Sequence of chain 1.C:
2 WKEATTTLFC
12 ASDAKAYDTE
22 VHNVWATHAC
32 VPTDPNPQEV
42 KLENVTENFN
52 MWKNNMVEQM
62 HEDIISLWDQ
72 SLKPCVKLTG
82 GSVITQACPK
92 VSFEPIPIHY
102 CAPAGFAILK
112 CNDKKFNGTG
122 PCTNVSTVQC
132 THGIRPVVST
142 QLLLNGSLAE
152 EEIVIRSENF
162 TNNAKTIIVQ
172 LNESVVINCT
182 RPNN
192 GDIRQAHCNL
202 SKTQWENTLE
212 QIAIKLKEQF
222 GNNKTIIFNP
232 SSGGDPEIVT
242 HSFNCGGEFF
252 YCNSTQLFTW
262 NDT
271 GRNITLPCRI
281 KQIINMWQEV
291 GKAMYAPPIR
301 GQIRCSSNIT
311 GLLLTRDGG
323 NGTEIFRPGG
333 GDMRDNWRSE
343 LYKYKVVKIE

Binding-site contacts:
Ligand atom C8 contacts residue SER307 of chain 1.C at 4.2 Å.
Ligand atom O7 contacts residue VAL138 of chain 1.C at 3.8 Å.
Ligand atom O3 contacts residue ASN245 of chain 1.C at 4.5 Å.
Ligand atom N2 contacts residue ASN146 of chain 1.C at 2.9 Å (h-bond).
Ligand atom N2 contacts residue SER307 of chain 1.C at 3.0 Å (h-bond).
Ligand atom O6 contacts residue ARG136 of chain 1.C at 3.8 Å.
Ligand atom O4 contacts residue CYS305 of chain 1.C at 3.4 Å.
Ligand atom O7 contacts residue ASN245 of chain 1.C at 3.9 Å.
Ligand atom C5 contacts residue GLU95 of chain 1.C at 4.2 Å.
Ligand atom C8 contacts residue ASN245 of chain 1.C at 3.7 Å.
Ligand atom C8 contacts residue LEU145 of chain 1.C at 3.8 Å (hydrophobic).
Ligand atom C7 contacts residue ASN245 of chain 1.C at 4.0 Å.
Ligand atom C8 contacts residue VAL138 of chain 1.C at 3.6 Å (hydrophobic).
Ligand atom C7 contacts residue VAL138 of chain 1.C at 3.9 Å (hydrophobic).
Ligand atom O6 contacts residue GLU95 of chain 1.C at 3.1 Å (salt-bridge).
Ligand atom C3 contacts residue SER306 of chain 1.C at 4.5 Å.
Ligand atom C5 contacts residue ASN146 of chain 1.C at 3.6 Å.
Ligand atom C2 contacts residue SER307 of chain 1.C at 3.7 Å.
Ligand atom C4 contacts residue CYS305 of chain 1.C at 4.1 Å (hydrophobic).
Ligand atom C1 contacts residue ASN146 of chain 1.C at 1.4 Å.
Ligand atom C5 contacts residue SER306 of chain 1.C at 3.9 Å.
Ligand atom C4 contacts residue ASN146 of chain 1.C at 4.1 Å.
Ligand atom C3 contacts residue SER307 of chain 1.C at 3.9 Å.
Ligand atom O4 contacts residue GLU95 of chain 1.C at 3.0 Å (salt-bridge).
Ligand atom C1 contacts residue SER307 of chain 1.C at 3.7 Å.
Ligand atom O7 contacts residue ASN146 of chain 1.C at 3.8 Å.
Ligand atom C3 contacts residue ASN146 of chain 1.C at 3.7 Å.
Ligand atom O3 contacts residue CYS305 of chain 1.C at 3.1 Å (h-bond).
Ligand atom C1 contacts residue SER306 of chain 1.C at 4.2 Å.
Ligand atom O7 contacts residue PRO96 of chain 1.C at 3.4 Å.
Ligand atom C6 contacts residue GLU95 of chain 1.C at 3.3 Å.
Ligand atom C3 contacts residue CYS305 of chain 1.C at 3.7 Å (hydrophobic).
Ligand atom C2 contacts residue ASN146 of chain 1.C at 2.4 Å.
Ligand atom C4 contacts residue GLU95 of chain 1.C at 3.8 Å.
Ligand atom O5 contacts residue ASN146 of chain 1.C at 2.3 Å (h-bond).
Ligand atom O5 contacts residue SER306 of chain 1.C at 4.4 Å.
Ligand atom C7 contacts residue ASN146 of chain 1.C at 3.6 Å.
Ligand atom O6 contacts residue PRO96 of chain 1.C at 4.2 Å.
Ligand atom C8 contacts residue PHE244 of chain 1.C at 4.2 Å (hydrophobic).
Ligand atom C7 contacts residue SER307 of chain 1.C at 4.1 Å.

This protein binds this small molecule.
Small molecule (SMILES): CC(=O)N[C@@H]1[C@@H](O)[C@H](O)[C@@H](CO)O[C@H]1O